Binding-site contacts:
Ligand atom C5 contacts residue ASN301 of chain 1.H at 3.7 Å.
Ligand atom O7 contacts residue ARG412 of chain 1.H at 4.2 Å.
Ligand atom C1 contacts residue HIS299 of chain 1.H at 4.0 Å.
Ligand atom O7 contacts residue ASN301 of chain 1.H at 3.0 Å (h-bond).
Ligand atom C5 contacts residue THR383 of chain 1.H at 3.8 Å.
Ligand atom C8 contacts residue ARG412 of chain 1.H at 3.3 Å.
Ligand atom C1 contacts residue THR383 of chain 1.H at 4.2 Å.
Ligand atom C3 contacts residue ASN301 of chain 1.H at 3.8 Å.
Ligand atom C3 contacts residue HIS299 of chain 1.H at 3.6 Å.
Ligand atom C2 contacts residue HIS299 of chain 1.H at 3.9 Å.
Ligand atom O5 contacts residue THR383 of chain 1.H at 3.6 Å.
Ligand atom O3 contacts residue HIS299 of chain 1.H at 4.4 Å.
Ligand atom C4 contacts residue ASN301 of chain 1.H at 4.2 Å.
Ligand atom N2 contacts residue HIS299 of chain 1.H at 3.5 Å (h-bond).
Ligand atom C6 contacts residue THR383 of chain 1.H at 3.8 Å.
Ligand atom C7 contacts residue ASN265 of chain 1.H at 4.1 Å.
Ligand atom C8 contacts residue ASN265 of chain 1.H at 3.2 Å.
Ligand atom O7 contacts residue ASN265 of chain 1.H at 3.6 Å.
Ligand atom C7 contacts residue ASN301 of chain 1.H at 3.1 Å.
Ligand atom C1 contacts residue ASN301 of chain 1.H at 1.4 Å.
Ligand atom C2 contacts residue ASN301 of chain 1.H at 2.4 Å.
Ligand atom C8 contacts residue ASN301 of chain 1.H at 4.3 Å.
Ligand atom C7 contacts residue ARG412 of chain 1.H at 4.3 Å.
Ligand atom O5 contacts residue ASN301 of chain 1.H at 2.4 Å (h-bond).
Ligand atom N2 contacts residue ASN301 of chain 1.H at 2.8 Å (h-bond).

Sequence of chain 1.H:
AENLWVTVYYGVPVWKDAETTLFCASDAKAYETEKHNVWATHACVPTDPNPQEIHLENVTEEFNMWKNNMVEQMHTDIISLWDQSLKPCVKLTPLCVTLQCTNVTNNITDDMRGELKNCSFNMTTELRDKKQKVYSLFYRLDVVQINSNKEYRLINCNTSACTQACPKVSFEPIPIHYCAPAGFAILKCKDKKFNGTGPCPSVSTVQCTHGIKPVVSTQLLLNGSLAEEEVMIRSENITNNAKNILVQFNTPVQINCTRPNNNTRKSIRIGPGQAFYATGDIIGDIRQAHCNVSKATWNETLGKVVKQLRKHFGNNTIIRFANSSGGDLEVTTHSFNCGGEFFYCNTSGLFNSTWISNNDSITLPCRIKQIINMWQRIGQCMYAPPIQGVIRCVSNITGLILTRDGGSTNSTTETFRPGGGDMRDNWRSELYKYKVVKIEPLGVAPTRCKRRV

The protein below binds the small molecule below.
Small molecule (SMILES): CC(=O)N[C@H]1[C@H](O[C@H]2[C@H](O)[C@@H](NC(C)=O)CO[C@@H]2CO)O[C@H](CO)[C@@H](O[C@@H]2O[C@H](CO)[C@@H](O)[C@H](O)[C@@H]2O)[C@@H]1O